The small molecule below binds the protein below.
Small molecule (SMILES): CC(=O)N[C@@H]1[C@@H](O)[C@H](O)[C@@H](CO)O[C@H]1O

Sequence of chain 1.E:
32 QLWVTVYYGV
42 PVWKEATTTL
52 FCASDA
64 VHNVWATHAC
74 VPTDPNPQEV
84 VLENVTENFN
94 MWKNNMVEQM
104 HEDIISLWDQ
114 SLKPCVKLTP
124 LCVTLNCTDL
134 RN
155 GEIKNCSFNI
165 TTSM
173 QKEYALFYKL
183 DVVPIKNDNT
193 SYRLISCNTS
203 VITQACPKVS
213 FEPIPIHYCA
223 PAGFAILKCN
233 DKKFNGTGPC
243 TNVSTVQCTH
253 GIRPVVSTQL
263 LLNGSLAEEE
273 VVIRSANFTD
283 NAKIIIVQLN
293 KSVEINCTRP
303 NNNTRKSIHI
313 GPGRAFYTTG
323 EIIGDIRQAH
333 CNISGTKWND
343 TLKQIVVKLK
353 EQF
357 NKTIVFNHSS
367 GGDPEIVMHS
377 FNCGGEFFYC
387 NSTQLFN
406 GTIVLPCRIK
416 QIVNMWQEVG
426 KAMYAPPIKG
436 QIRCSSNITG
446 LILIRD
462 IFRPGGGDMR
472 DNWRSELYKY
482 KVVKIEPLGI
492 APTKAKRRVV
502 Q

Binding-site contacts:
Ligand atom O6 contacts residue GLU296 of chain 1.E at 4.4 Å.
Ligand atom C5 contacts residue ASN298 of chain 1.E at 3.6 Å.
Ligand atom C1 contacts residue ASN298 of chain 1.E at 1.4 Å.
Ligand atom C6 contacts residue GLU296 of chain 1.E at 4.4 Å.
Ligand atom O7 contacts residue ILE335 of chain 1.E at 3.2 Å.
Ligand atom O5 contacts residue ARG438 of chain 1.E at 3.7 Å.
Ligand atom C7 contacts residue ASN298 of chain 1.E at 3.4 Å.
Ligand atom C7 contacts residue ASN334 of chain 1.E at 4.4 Å.
Ligand atom C7 contacts residue SER336 of chain 1.E at 3.4 Å.
Ligand atom C8 contacts residue ASN298 of chain 1.E at 3.5 Å.
Ligand atom O4 contacts residue GLU296 of chain 1.E at 4.4 Å.
Ligand atom O5 contacts residue ASN298 of chain 1.E at 2.4 Å (h-bond).
Ligand atom C1 contacts residue ARG438 of chain 1.E at 4.3 Å.
Ligand atom C3 contacts residue ASN298 of chain 1.E at 3.8 Å.
Ligand atom C3 contacts residue GLU296 of chain 1.E at 4.2 Å.
Ligand atom O7 contacts residue GLU296 of chain 1.E at 4.2 Å.
Ligand atom O5 contacts residue GLU296 of chain 1.E at 4.1 Å.
Ligand atom O3 contacts residue SER336 of chain 1.E at 4.4 Å.
Ligand atom C8 contacts residue ASN334 of chain 1.E at 3.9 Å.
Ligand atom C8 contacts residue SER336 of chain 1.E at 4.3 Å.
Ligand atom C2 contacts residue ASN298 of chain 1.E at 2.4 Å.
Ligand atom O7 contacts residue ASN298 of chain 1.E at 4.3 Å.
Ligand atom C5 contacts residue GLU296 of chain 1.E at 3.6 Å.
Ligand atom C8 contacts residue THR407 of chain 1.E at 4.0 Å.
Ligand atom C4 contacts residue GLU296 of chain 1.E at 4.5 Å.
Ligand atom C1 contacts residue GLU296 of chain 1.E at 4.0 Å.
Ligand atom O7 contacts residue SER336 of chain 1.E at 2.8 Å (h-bond).
Ligand atom C4 contacts residue ASN298 of chain 1.E at 4.2 Å.
Ligand atom O7 contacts residue ASN334 of chain 1.E at 4.0 Å.
Ligand atom C7 contacts residue ILE335 of chain 1.E at 4.4 Å (hydrophobic).
Ligand atom N2 contacts residue SER336 of chain 1.E at 3.9 Å.
Ligand atom O6 contacts residue ARG438 of chain 1.E at 4.0 Å.
Ligand atom O6 contacts residue ASN298 of chain 1.E at 4.5 Å.
Ligand atom N2 contacts residue ASN298 of chain 1.E at 2.9 Å (h-bond).